Sequence of chain 1.B:
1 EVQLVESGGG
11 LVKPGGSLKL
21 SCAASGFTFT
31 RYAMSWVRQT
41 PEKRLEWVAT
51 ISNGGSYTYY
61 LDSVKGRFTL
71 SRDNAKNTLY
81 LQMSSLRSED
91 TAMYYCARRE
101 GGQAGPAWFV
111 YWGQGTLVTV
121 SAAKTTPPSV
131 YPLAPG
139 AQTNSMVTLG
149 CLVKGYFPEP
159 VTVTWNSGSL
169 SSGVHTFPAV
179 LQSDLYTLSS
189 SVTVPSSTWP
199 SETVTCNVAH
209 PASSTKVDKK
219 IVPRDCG

The protein below binds the small molecule below.
Small molecule (SMILES): CC(=O)N[C@H]1[C@H]([C@H](O)[C@H](O)CO)O[C@@](OC[C@H]2OC[C@H](NC(C)=O)[C@@H](O[C@@H]3O[C@H](CO)[C@H](O)[C@H](O[C@]4(C(=O)O)C[C@H](O)[C@@H](NC(C)=O)[C@H]([C@H](O)[C@H](O)CO)O4)[C@H]3O)[C@H]2O)(C(=O)O)C[C@@H]1O

Sequence of chain 1.C:
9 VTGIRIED

Sequence of chain 1.A:
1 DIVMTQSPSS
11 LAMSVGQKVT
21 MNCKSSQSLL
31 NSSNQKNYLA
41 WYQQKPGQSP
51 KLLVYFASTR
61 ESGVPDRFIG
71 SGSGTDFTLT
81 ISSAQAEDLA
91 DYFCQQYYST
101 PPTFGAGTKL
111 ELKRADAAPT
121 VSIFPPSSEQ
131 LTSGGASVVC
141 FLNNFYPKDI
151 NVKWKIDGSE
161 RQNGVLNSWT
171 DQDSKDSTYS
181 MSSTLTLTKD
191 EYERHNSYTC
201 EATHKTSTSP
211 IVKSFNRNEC

Binding-site contacts:
Ligand atom C9 contacts residue SER99 of chain 1.A at 3.2 Å.
Ligand atom O1A contacts residue SER99 of chain 1.A at 3.8 Å.
Ligand atom C4 contacts residue GLY105 of chain 1.B at 3.9 Å.
Ligand atom C5 contacts residue TYR98 of chain 1.A at 3.6 Å (hydrophobic).
Ligand atom C5 contacts residue THR10 of chain 1.C at 2.9 Å.
Ligand atom C3 contacts residue THR10 of chain 1.C at 3.3 Å.
Ligand atom O10 contacts residue THR58 of chain 1.B at 2.5 Å (h-bond).
Ligand atom C11 contacts residue TYR59 of chain 1.B at 3.9 Å (hydrophobic).
Ligand atom O1B contacts residue PRO106 of chain 1.B at 3.3 Å.
Ligand atom C4 contacts residue TYR98 of chain 1.A at 3.9 Å (hydrophobic).
Ligand atom O9 contacts residue SER99 of chain 1.A at 3.6 Å.
Ligand atom O1B contacts residue SER99 of chain 1.A at 3.4 Å.
Ligand atom C5 contacts residue GLY11 of chain 1.C at 4.1 Å.
Ligand atom C1 contacts residue THR10 of chain 1.C at 1.4 Å.
Ligand atom C4 contacts residue THR10 of chain 1.C at 3.7 Å.
Ligand atom O10 contacts residue TYR98 of chain 1.A at 3.4 Å.
Ligand atom C3 contacts residue PRO106 of chain 1.B at 4.2 Å (hydrophobic).
Ligand atom O4 contacts residue ALA104 of chain 1.B at 4.1 Å.
Ligand atom C1 contacts residue THR100 of chain 1.A at 3.1 Å.
Ligand atom O1B contacts residue THR100 of chain 1.A at 2.1 Å (h-bond).
Ligand atom O10 contacts residue TYR38 of chain 1.A at 3.9 Å.
Ligand atom C3 contacts residue TYR98 of chain 1.A at 4.0 Å (hydrophobic).
Ligand atom C10 contacts residue THR58 of chain 1.B at 3.5 Å.
Ligand atom C6 contacts residue TYR98 of chain 1.A at 3.4 Å (hydrophobic).
Ligand atom O1B contacts residue TYR98 of chain 1.A at 3.9 Å.
Ligand atom C7 contacts residue THR10 of chain 1.C at 4.2 Å.
Ligand atom C3 contacts residue GLY105 of chain 1.B at 3.5 Å.
Ligand atom O6 contacts residue THR10 of chain 1.C at 4.0 Å.
Ligand atom C10 contacts residue ASN31 of chain 1.A at 3.4 Å.
Ligand atom N2 contacts residue THR10 of chain 1.C at 3.0 Å (h-bond).
Ligand atom C2 contacts residue THR10 of chain 1.C at 2.6 Å.
Ligand atom O1A contacts residue THR100 of chain 1.A at 3.4 Å (h-bond).
Ligand atom C11 contacts residue ASN31 of chain 1.A at 3.5 Å.
Ligand atom O10 contacts residue ASN31 of chain 1.A at 2.7 Å (h-bond).
Ligand atom C7 contacts residue TYR98 of chain 1.A at 4.0 Å (hydrophobic).
Ligand atom C1 contacts residue SER99 of chain 1.A at 3.8 Å.
Ligand atom N5 contacts residue TYR98 of chain 1.A at 3.2 Å (h-bond).
Ligand atom C1 contacts residue TYR98 of chain 1.A at 4.1 Å (hydrophobic).
Ligand atom O5 contacts residue THR10 of chain 1.C at 2.3 Å (h-bond).
Ligand atom C6 contacts residue THR10 of chain 1.C at 4.2 Å.